The protein below binds the small molecule below.
Small molecule (SMILES): OC[C@H]1O[C@H](Oc2c[nH]c3ccc(Br)c(Cl)c23)[C@@H](O)[C@@H](O)[C@@H]1O

Sequence of chain 1.B:
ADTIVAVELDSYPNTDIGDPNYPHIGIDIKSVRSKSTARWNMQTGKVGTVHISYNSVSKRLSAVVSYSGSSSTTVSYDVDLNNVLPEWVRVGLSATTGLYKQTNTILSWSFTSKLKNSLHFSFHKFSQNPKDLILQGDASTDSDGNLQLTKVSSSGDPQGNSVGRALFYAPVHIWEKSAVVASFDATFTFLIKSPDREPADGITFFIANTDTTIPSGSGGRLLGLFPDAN

Binding-site contacts:
Ligand atom C3 contacts residue ARG228 of chain 1.B at 3.9 Å.
Ligand atom C6 contacts residue ALA207 of chain 1.B at 3.6 Å (hydrophobic).
Ligand atom C7 contacts residue LEU99 of chain 1.B at 4.3 Å (hydrophobic).
Ligand atom C14 contacts residue LEU99 of chain 1.B at 4.1 Å (hydrophobic).
Ligand atom O4 contacts residue ARG228 of chain 1.B at 3.4 Å (salt-bridge).
Ligand atom C6 contacts residue LEU99 of chain 1.B at 4.0 Å (hydrophobic).
Ligand atom C6 contacts residue ASP208 of chain 1.B at 3.5 Å.
Ligand atom O4 contacts residue GLY227 of chain 1.B at 4.1 Å.
Ligand atom O5 contacts residue GLY98 of chain 1.B at 4.2 Å.
Ligand atom C4 contacts residue ASP208 of chain 1.B at 3.4 Å.
Ligand atom O4 contacts residue ASP208 of chain 1.B at 2.6 Å (salt-bridge).
Ligand atom O6 contacts residue GLY98 of chain 1.B at 3.3 Å.
Ligand atom O5 contacts residue LEU99 of chain 1.B at 3.2 Å (h-bond).
Ligand atom O6 contacts residue ALA207 of chain 1.B at 3.3 Å.
Ligand atom O6 contacts residue ASP208 of chain 1.B at 2.8 Å (salt-bridge).
Ligand atom C5 contacts residue TYR12 of chain 1.B at 4.0 Å (hydrophobic).
Ligand atom C6 contacts residue TYR12 of chain 1.B at 3.8 Å (hydrophobic).
Ligand atom C9 contacts residue LEU99 of chain 1.B at 3.4 Å (hydrophobic).
Ligand atom C4 contacts residue ARG228 of chain 1.B at 3.8 Å.
Ligand atom C11 contacts residue TYR12 of chain 1.B at 3.4 Å (hydrophobic).
Ligand atom O2 contacts residue GLY98 of chain 1.B at 3.7 Å.
Ligand atom O4 contacts residue ASN14 of chain 1.B at 2.9 Å (h-bond).
Ligand atom O3 contacts residue GLY227 of chain 1.B at 3.5 Å.
Ligand atom C5 contacts residue ASP208 of chain 1.B at 4.1 Å.
Ligand atom O3 contacts residue ARG228 of chain 1.B at 3.0 Å (salt-bridge).
Ligand atom O6 contacts residue TYR100 of chain 1.B at 3.1 Å (h-bond).
Ligand atom C3 contacts residue ASN14 of chain 1.B at 4.2 Å.
Ligand atom C5 contacts residue LEU99 of chain 1.B at 4.1 Å (hydrophobic).
Ligand atom C8 contacts residue LEU99 of chain 1.B at 3.9 Å (hydrophobic).
Ligand atom C12 contacts residue LEU99 of chain 1.B at 3.6 Å (hydrophobic).
Ligand atom C4 contacts residue ASN14 of chain 1.B at 4.0 Å.
Ligand atom C6 contacts residue TYR100 of chain 1.B at 3.9 Å (hydrophobic).
Ligand atom C11 contacts residue LEU99 of chain 1.B at 4.2 Å (hydrophobic).
Ligand atom O4 contacts residue TYR12 of chain 1.B at 3.8 Å.
Ligand atom C1 contacts residue LEU99 of chain 1.B at 3.9 Å (hydrophobic).
Ligand atom N1 contacts residue LEU99 of chain 1.B at 3.7 Å.
Ligand atom O6 contacts residue LEU99 of chain 1.B at 3.1 Å (h-bond).
Ligand atom C4 contacts residue GLY227 of chain 1.B at 4.2 Å.
Ligand atom O2 contacts residue LEU99 of chain 1.B at 3.6 Å.
Ligand atom N1 contacts residue TYR12 of chain 1.B at 3.8 Å.